Binding-site contacts:
Ligand atom C9 contacts residue ALA166 of chain 2.A at 3.8 Å (hydrophobic).
Ligand atom O8 contacts residue LYS212 of chain 2.A at 2.7 Å (salt-bridge).
Ligand atom C3 contacts residue GLU38 of chain 2.A at 3.5 Å.
Ligand atom O10 contacts residue ASP70 of chain 2.A at 3.6 Å.
Ligand atom NE contacts residue ASP70 of chain 2.A at 2.9 Å (salt-bridge).
Ligand atom C11 contacts residue ARG144 of chain 2.A at 3.8 Å.
Ligand atom O8 contacts residue GLU196 of chain 2.A at 2.6 Å (salt-bridge).
Ligand atom O1B contacts residue ARG37 of chain 2.A at 2.8 Å (salt-bridge).
Ligand atom C3 contacts residue ASP70 of chain 2.A at 3.5 Å.
Ligand atom O10 contacts residue ARG71 of chain 2.A at 2.9 Å (salt-bridge).
Ligand atom O1B contacts residue ARG290 of chain 2.A at 2.9 Å (salt-bridge).
Ligand atom NH1 contacts residue GLU147 of chain 2.A at 3.0 Å (salt-bridge).
Ligand atom CZ contacts residue TRP98 of chain 2.A at 3.3 Å (hydrophobic).
Ligand atom O8 contacts residue GLU197 of chain 2.A at 3.8 Å.
Ligand atom NH2 contacts residue ARG75 of chain 2.A at 3.3 Å (salt-bridge).
Ligand atom O1A contacts residue ARG290 of chain 2.A at 2.8 Å (salt-bridge).
Ligand atom C3 contacts residue TYR324 of chain 2.A at 3.1 Å (hydrophobic).
Ligand atom NH1 contacts residue TRP98 of chain 2.A at 3.0 Å (h-bond).
Ligand atom C11 contacts residue TRP98 of chain 2.A at 3.7 Å (hydrophobic).
Ligand atom C2 contacts residue TYR324 of chain 2.A at 3.2 Å (hydrophobic).
Ligand atom C11 contacts residue ILE142 of chain 2.A at 3.7 Å (hydrophobic).
Ligand atom C6 contacts residue GLU197 of chain 2.A at 3.6 Å.
Ligand atom C4 contacts residue TYR324 of chain 2.A at 3.7 Å (hydrophobic).
Ligand atom NH2 contacts residue ASP70 of chain 2.A at 3.0 Å (salt-bridge).
Ligand atom O9 contacts residue ALA166 of chain 2.A at 3.3 Å.
Ligand atom C9 contacts residue GLU196 of chain 2.A at 3.5 Å.
Ligand atom O1A contacts residue TYR324 of chain 2.A at 3.5 Å (h-bond).
Ligand atom C6 contacts residue TYR324 of chain 2.A at 3.8 Å (hydrophobic).
Ligand atom O1B contacts residue TYR324 of chain 2.A at 3.3 Å (h-bond).
Ligand atom C8 contacts residue LYS212 of chain 2.A at 3.7 Å.
Ligand atom NE contacts residue GLU38 of chain 2.A at 3.4 Å (salt-bridge).
Ligand atom O9 contacts residue ARG144 of chain 2.A at 3.5 Å (salt-bridge).
Ligand atom C1 contacts residue ARG290 of chain 2.A at 3.6 Å.
Ligand atom NH2 contacts residue TRP98 of chain 2.A at 2.8 Å (h-bond).
Ligand atom O9 contacts residue GLU196 of chain 2.A at 2.6 Å (salt-bridge).
Ligand atom C1 contacts residue TYR324 of chain 2.A at 3.1 Å (hydrophobic).
Ligand atom C4 contacts residue ASP70 of chain 2.A at 3.7 Å.
Ligand atom C8 contacts residue GLU196 of chain 2.A at 3.6 Å.
Ligand atom O6 contacts residue TYR324 of chain 2.A at 3.3 Å (h-bond).
Ligand atom CZ contacts residue GLU38 of chain 2.A at 3.7 Å.

A protein and the small-molecule ligand that binds it are described below.
Small molecule (SMILES): [H]/N=C(\N)N[C@H]1C=C(C(=O)O)O[C@@H]([C@H](O)[C@H](O)CO)[C@@H]1NC(C)=O

Sequence of chain 2.A:
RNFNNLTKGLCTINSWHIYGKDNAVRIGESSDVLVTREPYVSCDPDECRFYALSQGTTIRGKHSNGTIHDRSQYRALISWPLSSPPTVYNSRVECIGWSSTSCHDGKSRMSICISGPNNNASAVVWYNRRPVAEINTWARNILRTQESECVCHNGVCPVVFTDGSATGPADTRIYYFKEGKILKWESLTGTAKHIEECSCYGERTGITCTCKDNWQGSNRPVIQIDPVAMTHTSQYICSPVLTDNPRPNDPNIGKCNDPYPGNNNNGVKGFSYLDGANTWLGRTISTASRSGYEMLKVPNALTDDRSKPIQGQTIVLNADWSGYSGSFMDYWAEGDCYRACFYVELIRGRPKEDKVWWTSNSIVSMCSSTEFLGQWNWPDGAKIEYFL